A small-molecule ligand and the protein it binds are described below.
Small molecule (SMILES): CC(=O)N[C@@H](CC(C)C)C(=O)N[C@@H](CC(C)C)C(=O)N[C@H](CO)CCCN=C(N)N

Sequence of chain 1.B:
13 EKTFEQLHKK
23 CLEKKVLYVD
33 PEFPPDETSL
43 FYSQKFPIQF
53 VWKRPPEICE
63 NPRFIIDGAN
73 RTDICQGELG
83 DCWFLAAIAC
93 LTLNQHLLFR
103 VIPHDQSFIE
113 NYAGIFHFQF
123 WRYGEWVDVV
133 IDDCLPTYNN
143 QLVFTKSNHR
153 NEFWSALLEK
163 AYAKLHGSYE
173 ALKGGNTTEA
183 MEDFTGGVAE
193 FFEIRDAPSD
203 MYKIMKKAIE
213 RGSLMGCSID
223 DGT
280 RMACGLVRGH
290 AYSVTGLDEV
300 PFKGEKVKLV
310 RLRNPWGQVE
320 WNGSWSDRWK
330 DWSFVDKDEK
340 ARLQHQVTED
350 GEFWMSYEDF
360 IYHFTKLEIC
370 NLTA

Binding-site contacts:
Ligand atom CD2 contacts residue GLY176 of chain 1.B at 4.2 Å.
Ligand atom O contacts residue GLY82 of chain 1.B at 4.2 Å.
Ligand atom O contacts residue GLY177 of chain 1.B at 3.2 Å (h-bond).
Ligand atom CD2 contacts residue GLY177 of chain 1.B at 3.5 Å.
Ligand atom CD2 contacts residue SER220 of chain 1.B at 4.3 Å.
Ligand atom NE contacts residue GLY82 of chain 1.B at 3.7 Å.
Ligand atom NH1 contacts residue GLY82 of chain 1.B at 3.4 Å.
Ligand atom C contacts residue GLY177 of chain 1.B at 3.9 Å.
Ligand atom CG contacts residue GLY82 of chain 1.B at 3.6 Å.
Ligand atom CA contacts residue GLY288 of chain 1.B at 4.1 Å.
Ligand atom CZ contacts residue GLY82 of chain 1.B at 3.9 Å.
Ligand atom O contacts residue TRP85 of chain 1.B at 3.5 Å.
Ligand atom CD2 contacts residue ALA290 of chain 1.B at 3.6 Å (hydrophobic).
Ligand atom CB contacts residue GLY177 of chain 1.B at 3.4 Å.
Ligand atom O contacts residue CYS84 of chain 1.B at 2.9 Å (h-bond).
Ligand atom CA contacts residue CYS84 of chain 1.B at 2.8 Å (hydrophobic).
Ligand atom CD2 contacts residue THR179 of chain 1.B at 4.3 Å.
Ligand atom C contacts residue HIS289 of chain 1.B at 3.3 Å.
Ligand atom CB contacts residue CYS84 of chain 1.B at 4.2 Å (hydrophobic).
Ligand atom C contacts residue CYS84 of chain 1.B at 2.0 Å (hydrophobic).
Ligand atom CA contacts residue GLY177 of chain 1.B at 3.6 Å.
Ligand atom C contacts residue GLY288 of chain 1.B at 4.3 Å.
Ligand atom C contacts residue CYS84 of chain 1.B at 3.9 Å (hydrophobic).
Ligand atom O contacts residue CYS84 of chain 1.B at 4.2 Å.
Ligand atom C contacts residue GLY288 of chain 1.B at 4.0 Å.
Ligand atom CA contacts residue GLY82 of chain 1.B at 3.6 Å.
Ligand atom CD1 contacts residue GLY177 of chain 1.B at 4.2 Å.
Ligand atom O contacts residue HIS289 of chain 1.B at 3.0 Å (h-bond).
Ligand atom CG contacts residue GLY176 of chain 1.B at 3.9 Å.
Ligand atom C contacts residue GLY176 of chain 1.B at 4.2 Å.
Ligand atom N contacts residue GLY288 of chain 1.B at 3.4 Å (h-bond).
Ligand atom CB contacts residue GLY82 of chain 1.B at 3.8 Å.
Ligand atom CA contacts residue GLY288 of chain 1.B at 4.2 Å.
Ligand atom N contacts residue CYS84 of chain 1.B at 3.2 Å (h-bond).
Ligand atom N contacts residue GLY177 of chain 1.B at 2.9 Å (h-bond).
Ligand atom O contacts residue GLN78 of chain 1.B at 4.2 Å.
Ligand atom CG contacts residue GLY177 of chain 1.B at 4.3 Å.
Ligand atom C contacts residue GLY82 of chain 1.B at 4.3 Å.
Ligand atom O contacts residue GLY176 of chain 1.B at 3.1 Å.
Ligand atom CB contacts residue TRP85 of chain 1.B at 4.3 Å (hydrophobic).